Binding-site contacts:
Ligand atom C5 contacts residue ASN331 of chain 1.C at 3.6 Å.
Ligand atom C8 contacts residue PRO579 of chain 1.C at 3.8 Å (hydrophobic).
Ligand atom N2 contacts residue ASN331 of chain 1.C at 3.2 Å (h-bond).
Ligand atom O3 contacts residue GLN580 of chain 1.C at 3.6 Å.
Ligand atom C1 contacts residue ASN331 of chain 1.C at 1.4 Å.
Ligand atom C8 contacts residue LEU582 of chain 1.C at 4.5 Å (hydrophobic).
Ligand atom C3 contacts residue ASN331 of chain 1.C at 3.8 Å.
Ligand atom C2 contacts residue ASN331 of chain 1.C at 2.5 Å.
Ligand atom C4 contacts residue ASN331 of chain 1.C at 4.1 Å.
Ligand atom C3 contacts residue GLN580 of chain 1.C at 3.3 Å.
Ligand atom C8 contacts residue GLN580 of chain 1.C at 3.9 Å.
Ligand atom O7 contacts residue GLN580 of chain 1.C at 4.1 Å.
Ligand atom O5 contacts residue ASN331 of chain 1.C at 2.2 Å (h-bond).
Ligand atom N2 contacts residue GLN580 of chain 1.C at 3.4 Å (h-bond).
Ligand atom C8 contacts residue ASN331 of chain 1.C at 4.4 Å.
Ligand atom C2 contacts residue GLN580 of chain 1.C at 3.9 Å.
Ligand atom C7 contacts residue GLN580 of chain 1.C at 3.6 Å.
Ligand atom C7 contacts residue ASN331 of chain 1.C at 4.2 Å.

The small molecule below binds the protein below.
Small molecule (SMILES): CC(=O)N[C@@H]1[C@@H](O)[C@H](O)[C@@H](CO)O[C@H]1O

Sequence of chain 1.C:
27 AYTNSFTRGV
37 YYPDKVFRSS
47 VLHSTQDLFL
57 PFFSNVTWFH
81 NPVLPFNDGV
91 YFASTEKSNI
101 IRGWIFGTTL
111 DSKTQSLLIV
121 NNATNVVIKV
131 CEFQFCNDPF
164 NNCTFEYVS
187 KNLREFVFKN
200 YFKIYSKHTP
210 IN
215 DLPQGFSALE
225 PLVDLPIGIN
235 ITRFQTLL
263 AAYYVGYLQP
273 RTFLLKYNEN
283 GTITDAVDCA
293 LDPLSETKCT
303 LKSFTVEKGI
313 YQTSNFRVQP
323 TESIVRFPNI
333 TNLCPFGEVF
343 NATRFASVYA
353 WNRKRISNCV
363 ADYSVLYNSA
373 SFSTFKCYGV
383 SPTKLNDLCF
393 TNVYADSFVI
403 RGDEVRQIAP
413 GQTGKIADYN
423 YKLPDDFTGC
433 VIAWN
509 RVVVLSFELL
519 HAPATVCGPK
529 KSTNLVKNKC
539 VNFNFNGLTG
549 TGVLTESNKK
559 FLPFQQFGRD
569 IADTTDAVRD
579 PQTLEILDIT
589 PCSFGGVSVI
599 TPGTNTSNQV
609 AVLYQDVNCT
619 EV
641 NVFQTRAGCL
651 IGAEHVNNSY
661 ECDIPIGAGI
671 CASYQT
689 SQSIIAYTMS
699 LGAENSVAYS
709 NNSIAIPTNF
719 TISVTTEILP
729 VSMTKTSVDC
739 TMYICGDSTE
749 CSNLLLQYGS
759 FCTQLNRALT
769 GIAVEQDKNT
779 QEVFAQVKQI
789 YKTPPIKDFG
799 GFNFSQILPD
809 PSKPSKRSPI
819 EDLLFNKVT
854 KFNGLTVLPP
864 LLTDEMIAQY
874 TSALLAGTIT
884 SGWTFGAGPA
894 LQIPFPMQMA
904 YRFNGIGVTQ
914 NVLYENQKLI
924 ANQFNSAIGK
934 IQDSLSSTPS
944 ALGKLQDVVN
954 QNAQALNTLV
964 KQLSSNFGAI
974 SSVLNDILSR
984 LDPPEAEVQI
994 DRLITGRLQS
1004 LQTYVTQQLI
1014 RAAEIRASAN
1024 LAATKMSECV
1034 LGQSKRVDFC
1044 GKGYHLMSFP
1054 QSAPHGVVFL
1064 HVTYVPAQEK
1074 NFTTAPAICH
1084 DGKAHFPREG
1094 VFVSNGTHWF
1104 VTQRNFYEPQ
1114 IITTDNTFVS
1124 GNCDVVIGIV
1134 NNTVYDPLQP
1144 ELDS